Sequence of chain 1.B:
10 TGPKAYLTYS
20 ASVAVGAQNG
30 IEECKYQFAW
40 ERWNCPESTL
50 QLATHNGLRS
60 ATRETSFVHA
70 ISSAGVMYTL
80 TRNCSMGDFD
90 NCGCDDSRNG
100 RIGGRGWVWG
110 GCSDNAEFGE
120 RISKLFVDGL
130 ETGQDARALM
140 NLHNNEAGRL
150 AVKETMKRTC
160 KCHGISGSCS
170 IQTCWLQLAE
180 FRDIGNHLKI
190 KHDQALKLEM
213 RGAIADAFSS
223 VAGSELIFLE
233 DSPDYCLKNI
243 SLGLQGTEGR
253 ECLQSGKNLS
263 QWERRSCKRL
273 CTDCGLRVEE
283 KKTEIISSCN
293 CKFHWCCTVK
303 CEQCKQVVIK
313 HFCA

Binding-site contacts:
Ligand atom C6 contacts residue ASP233 of chain 1.B at 4.0 Å.
Ligand atom C1 contacts residue LEU244 of chain 1.B at 4.1 Å (hydrophobic).
Ligand atom O5 contacts residue SER243 of chain 1.B at 3.9 Å.
Ligand atom C4 contacts residue ASP233 of chain 1.B at 3.5 Å.
Ligand atom C5 contacts residue ASP233 of chain 1.B at 4.4 Å.
Ligand atom C6 contacts residue SER59 of chain 1.B at 4.2 Å.
Ligand atom C4 contacts residue PRO235 of chain 1.B at 4.3 Å (hydrophobic).
Ligand atom C3 contacts residue ASN241 of chain 1.B at 3.6 Å.
Ligand atom O5 contacts residue ASN241 of chain 1.B at 2.3 Å (h-bond).
Ligand atom C7 contacts residue LYS240 of chain 1.B at 4.3 Å.
Ligand atom O6 contacts residue LEU244 of chain 1.B at 4.4 Å.
Ligand atom C2 contacts residue ASN241 of chain 1.B at 2.2 Å.
Ligand atom C4 contacts residue ASN241 of chain 1.B at 4.1 Å.
Ligand atom C8 contacts residue ASN241 of chain 1.B at 3.8 Å.
Ligand atom C6 contacts residue THR61 of chain 1.B at 4.3 Å.
Ligand atom O7 contacts residue ASN241 of chain 1.B at 3.6 Å (h-bond).
Ligand atom O4 contacts residue ASP233 of chain 1.B at 3.0 Å (salt-bridge).
Ligand atom C1 contacts residue SER243 of chain 1.B at 3.6 Å.
Ligand atom O7 contacts residue LYS240 of chain 1.B at 4.2 Å.
Ligand atom C5 contacts residue ASN241 of chain 1.B at 3.6 Å.
Ligand atom C6 contacts residue GLU232 of chain 1.B at 3.3 Å.
Ligand atom N2 contacts residue ASN241 of chain 1.B at 2.8 Å (h-bond).
Ligand atom O4 contacts residue GLU232 of chain 1.B at 4.5 Å.
Ligand atom C7 contacts residue ASN241 of chain 1.B at 3.2 Å.
Ligand atom C1 contacts residue ASN241 of chain 1.B at 1.4 Å.
Ligand atom O3 contacts residue PRO235 of chain 1.B at 4.5 Å.
Ligand atom C5 contacts residue SER243 of chain 1.B at 4.4 Å.
Ligand atom O3 contacts residue ASN241 of chain 1.B at 4.5 Å.
Ligand atom O5 contacts residue LEU244 of chain 1.B at 3.5 Å.
Ligand atom C8 contacts residue LYS240 of chain 1.B at 3.7 Å.

A protein and the small-molecule ligand that binds it are described below.
Small molecule (SMILES): CC(=O)N[C@H]1[C@H](O[C@H]2[C@H](O)[C@@H](NC(C)=O)CO[C@@H]2CO[C@@H]2O[C@@H](C)[C@@H](O)[C@@H](O)[C@@H]2O)O[C@H](CO)[C@@H](O[C@@H]2O[C@H](CO)[C@@H](O)[C@H](O)[C@@H]2O)[C@@H]1O